The small molecule below binds the protein below.
Small molecule (SMILES): CC(=O)N[C@@H]1[C@@H](O)[C@H](O)[C@@H](CO)O[C@H]1O

Binding-site contacts:
Ligand atom C2 contacts residue THR497 of chain 1.V at 2.3 Å.
Ligand atom O7 contacts residue THR497 of chain 1.V at 3.8 Å.
Ligand atom N2 contacts residue GLY495 of chain 1.V at 4.4 Å.
Ligand atom C2 contacts residue GLY495 of chain 1.V at 3.8 Å.
Ligand atom O5 contacts residue THR497 of chain 1.V at 2.4 Å (h-bond).
Ligand atom C6 contacts residue ALA508 of chain 1.V at 4.2 Å (hydrophobic).
Ligand atom C7 contacts residue THR497 of chain 1.V at 3.5 Å.
Ligand atom C4 contacts residue THR497 of chain 1.V at 4.2 Å.
Ligand atom O3 contacts residue GLY495 of chain 1.V at 4.5 Å.
Ligand atom C1 contacts residue GLY495 of chain 1.V at 4.5 Å.
Ligand atom C1 contacts residue THR497 of chain 1.V at 1.4 Å.
Ligand atom C5 contacts residue THR497 of chain 1.V at 3.7 Å.
Ligand atom N2 contacts residue THR497 of chain 1.V at 2.8 Å (h-bond).
Ligand atom C3 contacts residue THR497 of chain 1.V at 3.7 Å.
Ligand atom O5 contacts residue ALA508 of chain 1.V at 4.2 Å.

Sequence of chain 1.V:
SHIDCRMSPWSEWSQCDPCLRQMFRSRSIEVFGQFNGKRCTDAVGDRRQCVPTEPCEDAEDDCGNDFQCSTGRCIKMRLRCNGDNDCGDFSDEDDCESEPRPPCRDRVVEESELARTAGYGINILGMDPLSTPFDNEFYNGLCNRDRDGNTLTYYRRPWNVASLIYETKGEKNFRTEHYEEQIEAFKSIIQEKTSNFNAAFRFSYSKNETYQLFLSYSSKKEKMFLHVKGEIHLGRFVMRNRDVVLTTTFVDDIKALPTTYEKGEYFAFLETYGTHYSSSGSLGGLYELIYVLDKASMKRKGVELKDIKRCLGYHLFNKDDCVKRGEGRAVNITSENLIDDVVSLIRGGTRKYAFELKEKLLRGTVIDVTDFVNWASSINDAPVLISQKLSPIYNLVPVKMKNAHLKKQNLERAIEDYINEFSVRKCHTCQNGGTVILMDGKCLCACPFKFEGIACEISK